This small molecule binds to this protein.
Small molecule (SMILES): CC(=O)N[C@H]1[C@H](O[C@H]2[C@H](O)[C@@H](NC(C)=O)CO[C@@H]2CO)O[C@H](CO)[C@@H](O[C@H]2O[C@H](CO)[C@@H](O)[C@H](O)[C@@H]2O)[C@@H]1O

Binding-site contacts:
Ligand atom N2 contacts residue ASN368 of chain 1.A at 3.0 Å (h-bond).
Ligand atom C5 contacts residue ASN368 of chain 1.A at 4.0 Å.
Ligand atom C8 contacts residue ASN368 of chain 1.A at 4.1 Å.
Ligand atom C5 contacts residue ILE373 of chain 1.A at 4.1 Å (hydrophobic).
Ligand atom C6 contacts residue ILE373 of chain 1.A at 4.0 Å (hydrophobic).
Ligand atom O7 contacts residue THR370 of chain 1.A at 3.9 Å.
Ligand atom O6 contacts residue ILE373 of chain 1.A at 4.1 Å.
Ligand atom N2 contacts residue THR370 of chain 1.A at 3.6 Å (h-bond).
Ligand atom O5 contacts residue ILE373 of chain 1.A at 4.5 Å.
Ligand atom O6 contacts residue GLN395 of chain 1.D at 3.8 Å.
Ligand atom C1 contacts residue ASN368 of chain 1.A at 1.7 Å.
Ligand atom C7 contacts residue ASN368 of chain 1.A at 3.8 Å.
Ligand atom O5 contacts residue ASN368 of chain 1.A at 2.7 Å (h-bond).
Ligand atom C3 contacts residue ASN368 of chain 1.A at 4.1 Å.
Ligand atom C7 contacts residue THR370 of chain 1.A at 4.2 Å.
Ligand atom C2 contacts residue ASN368 of chain 1.A at 2.7 Å.
Ligand atom C6 contacts residue GLN395 of chain 1.D at 3.9 Å.

Sequence of chain 1.D:
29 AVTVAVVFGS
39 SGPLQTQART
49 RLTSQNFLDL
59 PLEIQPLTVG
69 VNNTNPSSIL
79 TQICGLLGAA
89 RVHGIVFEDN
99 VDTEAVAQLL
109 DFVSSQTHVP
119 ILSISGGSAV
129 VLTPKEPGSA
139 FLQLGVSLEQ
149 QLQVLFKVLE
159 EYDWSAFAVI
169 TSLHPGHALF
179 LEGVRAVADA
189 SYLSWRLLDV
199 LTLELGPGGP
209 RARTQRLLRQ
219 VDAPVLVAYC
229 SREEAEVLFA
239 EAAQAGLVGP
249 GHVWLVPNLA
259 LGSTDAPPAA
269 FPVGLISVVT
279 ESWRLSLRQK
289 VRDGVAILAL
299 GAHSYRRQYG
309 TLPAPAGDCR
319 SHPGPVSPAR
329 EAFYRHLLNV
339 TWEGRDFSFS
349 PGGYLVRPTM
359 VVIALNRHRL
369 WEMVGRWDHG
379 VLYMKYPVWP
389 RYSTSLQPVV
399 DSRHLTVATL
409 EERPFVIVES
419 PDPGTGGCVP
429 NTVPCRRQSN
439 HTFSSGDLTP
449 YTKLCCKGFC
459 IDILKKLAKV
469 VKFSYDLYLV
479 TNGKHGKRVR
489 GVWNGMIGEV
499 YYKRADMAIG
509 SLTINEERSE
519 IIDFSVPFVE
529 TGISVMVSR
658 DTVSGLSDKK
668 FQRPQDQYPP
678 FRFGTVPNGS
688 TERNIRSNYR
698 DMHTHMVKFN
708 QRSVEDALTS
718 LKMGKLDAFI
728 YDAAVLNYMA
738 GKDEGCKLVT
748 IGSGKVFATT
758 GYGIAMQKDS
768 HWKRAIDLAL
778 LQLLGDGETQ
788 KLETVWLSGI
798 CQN

Sequence of chain 1.A:
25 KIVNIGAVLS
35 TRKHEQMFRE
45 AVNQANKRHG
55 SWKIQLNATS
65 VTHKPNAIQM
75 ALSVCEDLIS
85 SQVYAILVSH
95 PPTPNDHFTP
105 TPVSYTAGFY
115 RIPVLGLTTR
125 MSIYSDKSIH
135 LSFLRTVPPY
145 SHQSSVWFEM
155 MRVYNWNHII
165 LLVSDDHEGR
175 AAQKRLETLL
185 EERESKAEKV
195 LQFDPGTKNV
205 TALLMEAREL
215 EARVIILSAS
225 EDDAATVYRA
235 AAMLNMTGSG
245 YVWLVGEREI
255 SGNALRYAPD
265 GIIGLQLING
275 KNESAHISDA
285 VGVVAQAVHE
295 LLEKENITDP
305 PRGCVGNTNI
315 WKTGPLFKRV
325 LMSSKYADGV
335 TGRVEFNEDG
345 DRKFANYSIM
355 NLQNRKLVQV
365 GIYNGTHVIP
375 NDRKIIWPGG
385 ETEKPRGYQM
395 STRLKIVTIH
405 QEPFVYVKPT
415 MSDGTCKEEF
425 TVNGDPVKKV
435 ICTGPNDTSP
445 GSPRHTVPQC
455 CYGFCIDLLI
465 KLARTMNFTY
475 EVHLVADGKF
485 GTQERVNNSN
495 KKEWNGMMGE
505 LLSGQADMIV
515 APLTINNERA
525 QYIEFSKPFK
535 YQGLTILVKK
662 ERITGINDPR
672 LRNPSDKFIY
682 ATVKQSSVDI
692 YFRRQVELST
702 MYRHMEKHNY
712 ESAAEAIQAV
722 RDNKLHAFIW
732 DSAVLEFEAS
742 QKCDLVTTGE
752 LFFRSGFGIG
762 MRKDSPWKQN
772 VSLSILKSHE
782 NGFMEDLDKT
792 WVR